Binding-site contacts:
Ligand atom C2' contacts residue GLU107 of chain 1.A at 3.4 Å.
Ligand atom C4' contacts residue GLY85 of chain 1.A at 3.6 Å.
Ligand atom N1 contacts residue ILE108 of chain 1.A at 3.8 Å.
Ligand atom C3' contacts residue GLU107 of chain 1.A at 3.5 Å.
Ligand atom O2' contacts residue GLN32 of chain 1.A at 3.0 Å (h-bond).
Ligand atom C8 contacts residue SER158 of chain 1.A at 3.2 Å.
Ligand atom N6 contacts residue PRO163 of chain 1.A at 3.3 Å (h-bond).
Ligand atom C5' contacts residue SER157 of chain 1.A at 3.8 Å.
Ligand atom N7 contacts residue PRO163 of chain 1.A at 3.3 Å.
Ligand atom S5' contacts residue ASP87 of chain 1.A at 3.1 Å (salt-bridge).
Ligand atom N1 contacts residue ALA139 of chain 1.A at 3.0 Å (h-bond).
Ligand atom O4' contacts residue GLY84 of chain 1.A at 3.5 Å.
Ligand atom N6 contacts residue LEU167 of chain 1.A at 3.6 Å.
Ligand atom O2' contacts residue GLU107 of chain 1.A at 2.6 Å (salt-bridge).
Ligand atom N6 contacts residue ASP138 of chain 1.A at 2.9 Å (salt-bridge).
Ligand atom C2 contacts residue CYS106 of chain 1.A at 3.6 Å (hydrophobic).
Ligand atom N3 contacts residue ILE108 of chain 1.A at 3.2 Å (h-bond).
Ligand atom CS contacts residue ASP87 of chain 1.A at 3.2 Å.
Ligand atom C2 contacts residue ALA139 of chain 1.A at 3.7 Å (hydrophobic).
Ligand atom N3 contacts residue GLY84 of chain 1.A at 3.5 Å.
Ligand atom C4 contacts residue ILE108 of chain 1.A at 3.5 Å (hydrophobic).
Ligand atom C3' contacts residue LEU48 of chain 1.A at 3.8 Å (hydrophobic).
Ligand atom C4' contacts residue ASP156 of chain 1.A at 3.8 Å.
Ligand atom S5' contacts residue GXQ1 of chain 1.D at 3.6 Å.
Ligand atom C5' contacts residue ASP156 of chain 1.A at 3.2 Å.
Ligand atom C5' contacts residue SER158 of chain 1.A at 3.5 Å.
Ligand atom O4' contacts residue SER158 of chain 1.A at 3.5 Å (h-bond).
Ligand atom O3' contacts residue VAL112 of chain 1.A at 3.4 Å.
Ligand atom C1' contacts residue GLU107 of chain 1.A at 3.3 Å.
Ligand atom N6 contacts residue THR166 of chain 1.A at 3.4 Å (h-bond).
Ligand atom C2 contacts residue ILE108 of chain 1.A at 3.4 Å (hydrophobic).
Ligand atom N7 contacts residue ALA164 of chain 1.A at 3.2 Å (h-bond).
Ligand atom C4' contacts residue GLU107 of chain 1.A at 3.4 Å.
Ligand atom S5' contacts residue GLY85 of chain 1.A at 3.7 Å.
Ligand atom O2' contacts residue ILE108 of chain 1.A at 3.7 Å.
Ligand atom O3' contacts residue GLU107 of chain 1.A at 2.7 Å (salt-bridge).
Ligand atom CS contacts residue GLN53 of chain 1.A at 3.7 Å.
Ligand atom C5 contacts residue ILE108 of chain 1.A at 3.6 Å (hydrophobic).
Ligand atom O4' contacts residue ASP156 of chain 1.A at 3.6 Å.
Ligand atom C2 contacts residue GLU137 of chain 1.A at 3.8 Å.

A small-molecule ligand and the protein it binds are described below.
Small molecule (SMILES): CSC[C@H]1O[C@@H](n2cnc3c(N)ncnc32)[C@H](O)[C@@H]1O

Sequence of chain 1.A:
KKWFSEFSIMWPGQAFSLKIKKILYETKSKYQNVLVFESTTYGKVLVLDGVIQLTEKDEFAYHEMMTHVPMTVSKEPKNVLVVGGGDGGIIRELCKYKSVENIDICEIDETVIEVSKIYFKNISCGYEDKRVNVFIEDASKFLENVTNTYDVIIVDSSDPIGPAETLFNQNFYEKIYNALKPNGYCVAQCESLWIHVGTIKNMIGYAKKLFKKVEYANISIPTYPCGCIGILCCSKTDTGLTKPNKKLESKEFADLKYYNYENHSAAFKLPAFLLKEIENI